Sequence of chain 1.A:
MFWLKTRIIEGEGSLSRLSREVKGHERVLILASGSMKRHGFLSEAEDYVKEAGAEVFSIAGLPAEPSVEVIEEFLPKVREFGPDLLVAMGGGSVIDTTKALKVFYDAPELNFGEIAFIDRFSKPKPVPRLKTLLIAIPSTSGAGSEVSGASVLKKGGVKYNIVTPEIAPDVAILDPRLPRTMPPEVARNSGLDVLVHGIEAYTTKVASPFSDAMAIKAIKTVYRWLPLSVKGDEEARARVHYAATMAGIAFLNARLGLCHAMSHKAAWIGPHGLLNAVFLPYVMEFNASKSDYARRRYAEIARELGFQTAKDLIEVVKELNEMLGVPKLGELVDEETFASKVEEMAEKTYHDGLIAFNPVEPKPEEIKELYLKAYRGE

A protein and the small-molecule ligand that binds it are described below.
Small molecule (SMILES): Nc1ncnc2c1ncn2[C@@H]1O[C@H](CO[P](=O)(O)OP(=O)(O)O)[C@@H](O)[C@H]1OP(=O)(O)O

Binding-site contacts:
Ligand atom O3P contacts residue SER35 of chain 1.A at 3.5 Å (h-bond).
Ligand atom C4 contacts residue PO41 of chain 1.P at 3.5 Å.
Ligand atom N6 contacts residue SER139 of chain 1.A at 3.5 Å (h-bond).
Ligand atom N7 contacts residue SER139 of chain 1.A at 3.3 Å (h-bond).
Ligand atom N6 contacts residue LEU178 of chain 1.A at 3.1 Å (h-bond).
Ligand atom PB contacts residue PO41 of chain 1.H at 1.4 Å.
Ligand atom C2 contacts residue THR181 of chain 1.A at 3.3 Å.
Ligand atom C6 contacts residue PO41 of chain 1.P at 3.5 Å.
Ligand atom O2P contacts residue SER35 of chain 1.A at 2.6 Å (h-bond).
Ligand atom P2' contacts residue PO41 of chain 1.F at 3.1 Å.
Ligand atom C6 contacts residue THR181 of chain 1.A at 3.0 Å.
Ligand atom O2A contacts residue GLY91 of chain 1.A at 3.2 Å.
Ligand atom O3P contacts residue ARG38 of chain 1.A at 2.9 Å (salt-bridge).
Ligand atom O2B contacts residue GLY91 of chain 1.A at 3.5 Å.
Ligand atom PB contacts residue GLY92 of chain 1.A at 3.6 Å.
Ligand atom O2B contacts residue PO41 of chain 1.H at 0.1 Å (h-bond).
Ligand atom N3 contacts residue PO41 of chain 1.P at 2.3 Å (h-bond).
Ligand atom O3A contacts residue PO41 of chain 1.H at 2.2 Å (h-bond).
Ligand atom N6 contacts residue THR181 of chain 1.A at 2.5 Å (h-bond).
Ligand atom C8 contacts residue THR140 of chain 1.A at 3.4 Å.
Ligand atom O3B contacts residue PO41 of chain 1.H at 1.2 Å.
Ligand atom N7 contacts residue THR140 of chain 1.A at 3.4 Å.
Ligand atom O2A contacts residue SER93 of chain 1.A at 2.8 Å (h-bond).
Ligand atom O1B contacts residue GLY92 of chain 1.A at 3.2 Å (h-bond).
Ligand atom C2 contacts residue PO41 of chain 1.P at 1.4 Å.
Ligand atom N1 contacts residue PO41 of chain 1.P at 2.3 Å (h-bond).
Ligand atom O2A contacts residue GLY92 of chain 1.A at 3.6 Å (h-bond).
Ligand atom O4' contacts residue VAL186 of chain 1.A at 3.5 Å.
Ligand atom O2A contacts residue PO41 of chain 1.H at 3.5 Å (h-bond).
Ligand atom O1P contacts residue PO41 of chain 1.F at 3.6 Å (h-bond).
Ligand atom C2 contacts residue SER35 of chain 1.A at 3.6 Å.
Ligand atom O3P contacts residue PO41 of chain 1.F at 1.8 Å (h-bond).
Ligand atom O1B contacts residue PO41 of chain 1.H at 1.9 Å (h-bond).
Ligand atom O2P contacts residue SER33 of chain 1.A at 3.0 Å.
Ligand atom N1 contacts residue THR181 of chain 1.A at 2.8 Å (h-bond).
Ligand atom N6 contacts residue MET36 of chain 1.A at 3.4 Å.
Ligand atom O2B contacts residue GLY92 of chain 1.A at 2.8 Å (h-bond).
Ligand atom O1B contacts residue SER93 of chain 1.A at 3.4 Å (h-bond).
Ligand atom PA contacts residue PO41 of chain 1.H at 3.5 Å.
Ligand atom O2B contacts residue THR140 of chain 1.A at 2.7 Å (h-bond).